Sequence of chain 1.A:
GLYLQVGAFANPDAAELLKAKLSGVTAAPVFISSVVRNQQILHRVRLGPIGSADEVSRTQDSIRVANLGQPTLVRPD

A small-molecule ligand and the protein it binds are described below.
Small molecule (SMILES): CC(=O)N[C@H]1[C@H](O[C@H]2[C@H](O[C@H](C)C(=O)O)[C@@H](NC(C)=O)[C@H](O[C@H]3[C@H](O)[C@@H](NC(C)=O)CO[C@@H]3CO)O[C@@H]2CO)O[C@H](CO)[C@@H](O)[C@@H]1O

Binding-site contacts:
Ligand atom O7 contacts residue GLY7 of chain 1.A at 3.3 Å.
Ligand atom O10 contacts residue PHE9 of chain 1.A at 3.5 Å.
Ligand atom O5 contacts residue AH01 of chain 1.C at 2.2 Å (h-bond).
Ligand atom O3 contacts residue GLY7 of chain 1.A at 3.3 Å.
Ligand atom N2 contacts residue AH01 of chain 1.C at 3.0 Å (h-bond).
Ligand atom O10 contacts residue ALA10 of chain 1.A at 2.9 Å (h-bond).
Ligand atom O7 contacts residue VAL6 of chain 1.A at 3.9 Å.
Ligand atom N2 contacts residue ALA8 of chain 1.A at 2.9 Å (h-bond).
Ligand atom C8 contacts residue THR72 of chain 1.A at 3.7 Å.
Ligand atom C2 contacts residue ALA8 of chain 1.A at 3.6 Å (hydrophobic).
Ligand atom C1 contacts residue ALA8 of chain 1.A at 3.3 Å (hydrophobic).
Ligand atom C3 contacts residue AH01 of chain 1.C at 3.9 Å.
Ligand atom O11 contacts residue ALA10 of chain 1.A at 3.4 Å (h-bond).
Ligand atom C7 contacts residue PHE9 of chain 1.A at 3.5 Å (hydrophobic).
Ligand atom C10 contacts residue PHE9 of chain 1.A at 3.9 Å (hydrophobic).
Ligand atom C8 contacts residue PHE9 of chain 1.A at 3.8 Å (hydrophobic).
Ligand atom O11 contacts residue PHE9 of chain 1.A at 3.6 Å.
Ligand atom C4 contacts residue ALA8 of chain 1.A at 3.5 Å (hydrophobic).
Ligand atom C8 contacts residue GLN70 of chain 1.A at 3.1 Å.
Ligand atom O7 contacts residue ALA8 of chain 1.A at 3.8 Å.
Ligand atom C1 contacts residue AH01 of chain 1.C at 1.4 Å.
Ligand atom O3 contacts residue ALA8 of chain 1.A at 3.0 Å (h-bond).
Ligand atom O7 contacts residue GLN5 of chain 1.A at 2.8 Å (h-bond).
Ligand atom C5 contacts residue PHE9 of chain 1.A at 3.8 Å (hydrophobic).
Ligand atom C8 contacts residue GLN5 of chain 1.A at 3.5 Å.
Ligand atom O4 contacts residue ALA8 of chain 1.A at 3.8 Å.
Ligand atom C10 contacts residue ALA10 of chain 1.A at 3.5 Å (hydrophobic).
Ligand atom O7 contacts residue PHE9 of chain 1.A at 3.4 Å.
Ligand atom O7 contacts residue AH01 of chain 1.C at 3.6 Å.
Ligand atom C7 contacts residue ALA8 of chain 1.A at 3.8 Å (hydrophobic).
Ligand atom C5 contacts residue AH01 of chain 1.C at 3.5 Å.
Ligand atom C8 contacts residue LEU42 of chain 1.A at 3.8 Å (hydrophobic).
Ligand atom O4 contacts residue PHE9 of chain 1.A at 3.8 Å.
Ligand atom C3 contacts residue PHE9 of chain 1.A at 3.9 Å (hydrophobic).
Ligand atom C8 contacts residue VAL6 of chain 1.A at 3.6 Å (hydrophobic).
Ligand atom C7 contacts residue GLY7 of chain 1.A at 3.6 Å.
Ligand atom C7 contacts residue AH01 of chain 1.C at 3.7 Å.
Ligand atom C2 contacts residue AH01 of chain 1.C at 2.6 Å.
Ligand atom O11 contacts residue ASN11 of chain 1.A at 3.2 Å (h-bond).
Ligand atom O7 contacts residue ALA14 of chain 1.A at 3.7 Å.